This protein binds this small molecule.
Small molecule (SMILES): CC(=O)N[C@@H]1[C@@H](O)[C@H](O)[C@@H](CO)O[C@H]1O

Binding-site contacts:
Ligand atom C3 contacts residue ASN464 of chain 1.A at 3.8 Å.
Ligand atom C2 contacts residue ASN464 of chain 1.A at 2.5 Å.
Ligand atom C5 contacts residue ASN464 of chain 1.A at 3.7 Å.
Ligand atom C4 contacts residue ASN464 of chain 1.A at 4.2 Å.
Ligand atom O7 contacts residue SER720 of chain 1.B at 3.6 Å.
Ligand atom N2 contacts residue ASN464 of chain 1.A at 3.0 Å (h-bond).
Ligand atom O6 contacts residue ASN464 of chain 1.A at 3.7 Å.
Ligand atom O7 contacts residue ASN464 of chain 1.A at 2.9 Å (h-bond).
Ligand atom C7 contacts residue ASN464 of chain 1.A at 3.1 Å.
Ligand atom C1 contacts residue ASN464 of chain 1.A at 1.4 Å.
Ligand atom O5 contacts residue ASN464 of chain 1.A at 2.3 Å (h-bond).
Ligand atom C8 contacts residue ASN464 of chain 1.A at 4.4 Å.
Ligand atom O6 contacts residue THR466 of chain 1.A at 4.3 Å.

Sequence of chain 1.A:
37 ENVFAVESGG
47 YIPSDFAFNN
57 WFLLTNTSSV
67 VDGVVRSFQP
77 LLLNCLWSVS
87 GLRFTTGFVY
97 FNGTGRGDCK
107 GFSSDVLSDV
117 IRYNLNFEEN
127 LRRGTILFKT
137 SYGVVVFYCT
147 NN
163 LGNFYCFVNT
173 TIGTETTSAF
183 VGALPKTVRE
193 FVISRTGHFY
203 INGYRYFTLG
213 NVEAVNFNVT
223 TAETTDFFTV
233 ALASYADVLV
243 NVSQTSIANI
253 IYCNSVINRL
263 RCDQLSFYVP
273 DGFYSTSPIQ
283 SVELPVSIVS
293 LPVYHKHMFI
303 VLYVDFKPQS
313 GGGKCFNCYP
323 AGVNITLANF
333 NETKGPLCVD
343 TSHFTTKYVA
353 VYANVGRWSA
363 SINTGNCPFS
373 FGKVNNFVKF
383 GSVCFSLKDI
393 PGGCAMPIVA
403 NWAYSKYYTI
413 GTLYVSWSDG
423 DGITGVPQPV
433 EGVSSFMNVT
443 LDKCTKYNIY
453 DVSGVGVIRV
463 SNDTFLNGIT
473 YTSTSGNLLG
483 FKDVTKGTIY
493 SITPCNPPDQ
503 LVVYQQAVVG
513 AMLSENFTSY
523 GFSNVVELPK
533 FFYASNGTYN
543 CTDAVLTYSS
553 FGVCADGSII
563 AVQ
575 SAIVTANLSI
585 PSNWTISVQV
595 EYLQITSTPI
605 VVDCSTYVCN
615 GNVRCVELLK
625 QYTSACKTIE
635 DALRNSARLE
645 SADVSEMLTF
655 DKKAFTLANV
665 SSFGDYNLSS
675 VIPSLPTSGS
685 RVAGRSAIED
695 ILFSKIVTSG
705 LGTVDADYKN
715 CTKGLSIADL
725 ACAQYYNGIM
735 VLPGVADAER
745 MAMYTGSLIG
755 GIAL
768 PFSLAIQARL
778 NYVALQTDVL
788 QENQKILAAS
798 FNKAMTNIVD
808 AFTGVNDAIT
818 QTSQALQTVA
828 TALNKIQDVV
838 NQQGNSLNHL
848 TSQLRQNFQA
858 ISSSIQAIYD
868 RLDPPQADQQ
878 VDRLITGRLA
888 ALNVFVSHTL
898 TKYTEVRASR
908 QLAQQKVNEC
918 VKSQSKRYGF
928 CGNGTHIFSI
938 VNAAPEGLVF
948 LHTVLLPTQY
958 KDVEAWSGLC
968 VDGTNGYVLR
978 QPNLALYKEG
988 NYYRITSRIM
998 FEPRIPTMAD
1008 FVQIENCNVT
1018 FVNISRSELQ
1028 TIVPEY

Sequence of chain 1.B:
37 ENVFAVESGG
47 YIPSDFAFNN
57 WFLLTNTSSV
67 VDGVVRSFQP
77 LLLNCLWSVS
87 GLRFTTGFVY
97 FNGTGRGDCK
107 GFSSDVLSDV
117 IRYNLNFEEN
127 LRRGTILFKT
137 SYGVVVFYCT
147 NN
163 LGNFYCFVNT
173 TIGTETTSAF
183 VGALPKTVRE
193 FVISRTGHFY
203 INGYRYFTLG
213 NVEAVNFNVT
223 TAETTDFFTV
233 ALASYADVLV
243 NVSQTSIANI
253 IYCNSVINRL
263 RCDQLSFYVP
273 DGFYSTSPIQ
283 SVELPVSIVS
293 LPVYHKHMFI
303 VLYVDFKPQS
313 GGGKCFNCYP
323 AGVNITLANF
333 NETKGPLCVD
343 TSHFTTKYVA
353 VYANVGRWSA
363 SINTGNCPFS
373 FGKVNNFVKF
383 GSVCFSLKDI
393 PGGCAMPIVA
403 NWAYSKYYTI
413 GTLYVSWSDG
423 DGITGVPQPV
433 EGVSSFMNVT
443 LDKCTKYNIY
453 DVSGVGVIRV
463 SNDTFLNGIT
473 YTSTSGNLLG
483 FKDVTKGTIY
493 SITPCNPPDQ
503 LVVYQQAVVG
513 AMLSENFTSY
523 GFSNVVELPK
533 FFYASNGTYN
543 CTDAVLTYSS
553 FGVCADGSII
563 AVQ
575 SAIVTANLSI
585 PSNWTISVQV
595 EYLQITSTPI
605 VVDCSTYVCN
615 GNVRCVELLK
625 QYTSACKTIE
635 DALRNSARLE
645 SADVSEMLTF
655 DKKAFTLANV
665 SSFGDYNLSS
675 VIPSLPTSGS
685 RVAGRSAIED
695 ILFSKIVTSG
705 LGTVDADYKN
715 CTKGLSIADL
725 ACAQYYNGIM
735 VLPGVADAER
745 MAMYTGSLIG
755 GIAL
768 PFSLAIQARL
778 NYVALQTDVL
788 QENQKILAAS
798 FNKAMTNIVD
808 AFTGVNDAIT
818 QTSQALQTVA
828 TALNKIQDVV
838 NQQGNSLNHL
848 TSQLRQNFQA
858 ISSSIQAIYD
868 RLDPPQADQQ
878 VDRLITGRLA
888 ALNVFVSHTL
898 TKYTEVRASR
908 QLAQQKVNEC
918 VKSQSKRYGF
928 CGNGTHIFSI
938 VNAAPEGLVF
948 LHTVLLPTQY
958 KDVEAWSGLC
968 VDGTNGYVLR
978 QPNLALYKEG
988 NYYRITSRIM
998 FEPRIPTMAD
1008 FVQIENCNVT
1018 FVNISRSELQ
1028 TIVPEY